Binding-site contacts:
Ligand atom C1 contacts residue ASP526 of chain 1.A at 3.6 Å.
Ligand atom O5 contacts residue ASN501 of chain 1.A at 2.4 Å (h-bond).
Ligand atom N2 contacts residue ASN501 of chain 1.A at 2.9 Å (h-bond).
Ligand atom O7 contacts residue ASN501 of chain 1.A at 3.8 Å.
Ligand atom C1 contacts residue SER479 of chain 1.A at 4.3 Å.
Ligand atom C3 contacts residue ASN501 of chain 1.A at 3.8 Å.
Ligand atom N2 contacts residue ASP526 of chain 1.A at 2.9 Å (salt-bridge).
Ligand atom C4 contacts residue ASN501 of chain 1.A at 4.2 Å.
Ligand atom C2 contacts residue ASN501 of chain 1.A at 2.5 Å.
Ligand atom C1 contacts residue ASN501 of chain 1.A at 1.4 Å.
Ligand atom C7 contacts residue CYS469 of chain 1.A at 4.0 Å (hydrophobic).
Ligand atom C5 contacts residue SER503 of chain 1.A at 4.1 Å.
Ligand atom C8 contacts residue SER468 of chain 1.A at 4.2 Å.
Ligand atom O7 contacts residue CYS469 of chain 1.A at 3.4 Å (h-bond).
Ligand atom C7 contacts residue SER468 of chain 1.A at 4.1 Å.
Ligand atom O5 contacts residue SER479 of chain 1.A at 3.4 Å (h-bond).
Ligand atom C5 contacts residue SER479 of chain 1.A at 4.1 Å.
Ligand atom O5 contacts residue ASP477 of chain 1.A at 4.2 Å.
Ligand atom C2 contacts residue ASP526 of chain 1.A at 3.6 Å.
Ligand atom O6 contacts residue SER407 of chain 1.A at 4.4 Å.
Ligand atom C6 contacts residue SER479 of chain 1.A at 3.6 Å.
Ligand atom C8 contacts residue ASP526 of chain 1.A at 3.8 Å.
Ligand atom O6 contacts residue SER479 of chain 1.A at 3.5 Å (h-bond).
Ligand atom C7 contacts residue ASP526 of chain 1.A at 3.8 Å.
Ligand atom C3 contacts residue ASP526 of chain 1.A at 3.9 Å.
Ligand atom C7 contacts residue ASN501 of chain 1.A at 3.6 Å.
Ligand atom C6 contacts residue LYS480 of chain 1.A at 4.0 Å.
Ligand atom O5 contacts residue SER503 of chain 1.A at 4.2 Å.
Ligand atom C1 contacts residue SER503 of chain 1.A at 4.1 Å.
Ligand atom C5 contacts residue ASN501 of chain 1.A at 3.6 Å.
Ligand atom C8 contacts residue TYR524 of chain 1.A at 3.5 Å (hydrophobic).
Ligand atom C8 contacts residue CYS469 of chain 1.A at 3.5 Å (hydrophobic).
Ligand atom O7 contacts residue SER468 of chain 1.A at 3.5 Å.
Ligand atom O6 contacts residue LYS480 of chain 1.A at 4.2 Å.

The protein below binds the small molecule below.
Small molecule (SMILES): CC(=O)N[C@@H]1[C@@H](O)[C@H](O)[C@@H](CO)O[C@H]1O

Sequence of chain 1.A:
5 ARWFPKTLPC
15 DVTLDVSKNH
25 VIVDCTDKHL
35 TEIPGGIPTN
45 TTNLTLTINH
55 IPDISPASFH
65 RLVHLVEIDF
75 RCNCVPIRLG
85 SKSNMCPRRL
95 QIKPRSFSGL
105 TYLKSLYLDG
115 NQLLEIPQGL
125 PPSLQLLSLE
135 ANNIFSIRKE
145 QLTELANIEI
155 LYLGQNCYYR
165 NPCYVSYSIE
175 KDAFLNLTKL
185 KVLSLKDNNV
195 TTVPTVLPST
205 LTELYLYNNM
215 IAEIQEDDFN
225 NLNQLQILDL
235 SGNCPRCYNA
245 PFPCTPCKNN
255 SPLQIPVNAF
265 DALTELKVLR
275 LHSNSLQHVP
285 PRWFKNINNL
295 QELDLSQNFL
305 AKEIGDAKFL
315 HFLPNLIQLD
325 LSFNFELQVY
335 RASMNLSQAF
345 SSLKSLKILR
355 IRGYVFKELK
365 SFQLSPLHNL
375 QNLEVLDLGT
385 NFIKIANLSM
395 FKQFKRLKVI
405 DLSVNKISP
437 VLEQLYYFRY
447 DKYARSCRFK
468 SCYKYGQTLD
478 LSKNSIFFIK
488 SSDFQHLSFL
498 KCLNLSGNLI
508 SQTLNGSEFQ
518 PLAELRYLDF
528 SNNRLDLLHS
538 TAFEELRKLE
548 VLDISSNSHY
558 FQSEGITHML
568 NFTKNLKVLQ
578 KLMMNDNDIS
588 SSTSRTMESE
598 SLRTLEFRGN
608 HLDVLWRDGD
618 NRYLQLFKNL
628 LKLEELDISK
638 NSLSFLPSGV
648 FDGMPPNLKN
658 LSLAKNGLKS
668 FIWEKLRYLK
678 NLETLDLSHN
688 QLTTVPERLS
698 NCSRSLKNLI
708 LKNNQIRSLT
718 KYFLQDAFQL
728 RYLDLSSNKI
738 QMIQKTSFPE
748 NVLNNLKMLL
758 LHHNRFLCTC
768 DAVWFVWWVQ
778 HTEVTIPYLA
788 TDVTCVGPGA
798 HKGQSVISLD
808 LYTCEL